Sequence of chain 1.A:
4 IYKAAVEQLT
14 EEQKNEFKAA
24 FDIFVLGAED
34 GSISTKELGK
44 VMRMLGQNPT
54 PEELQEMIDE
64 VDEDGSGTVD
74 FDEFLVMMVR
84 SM

Binding-site contacts:
Ligand atom C9 contacts residue ALA23 of chain 1.B at 3.9 Å (hydrophobic).
Ligand atom C16 contacts residue GLU19 of chain 1.B at 3.9 Å.
Ligand atom C21 contacts residue MET80 of chain 1.A at 4.0 Å (hydrophobic).
Ligand atom S contacts residue GLN50 of chain 1.A at 3.5 Å.
Ligand atom S contacts residue LEU48 of chain 1.A at 3.8 Å.
Ligand atom C4 contacts residue TFP1 of chain 1.E at 3.9 Å.
Ligand atom C8 contacts residue LEU48 of chain 1.A at 3.9 Å (hydrophobic).
Ligand atom C2 contacts residue TFP1 of chain 1.E at 4.1 Å.
Ligand atom S contacts residue MET45 of chain 1.A at 4.0 Å.
Ligand atom F1 contacts residue TFP1 of chain 1.E at 3.9 Å.
Ligand atom C11 contacts residue TFP1 of chain 1.E at 3.4 Å.
Ligand atom C8 contacts residue GLN50 of chain 1.A at 3.2 Å.
Ligand atom F2 contacts residue MET60 of chain 1.A at 3.8 Å.
Ligand atom C13 contacts residue GLU19 of chain 1.B at 3.8 Å.
Ligand atom C4 contacts residue MET45 of chain 1.A at 3.7 Å (hydrophobic).
Ligand atom C5 contacts residue TFP1 of chain 1.E at 4.1 Å.
Ligand atom C20 contacts residue GLU56 of chain 1.A at 3.8 Å.
Ligand atom C3 contacts residue VAL44 of chain 1.A at 4.1 Å (hydrophobic).
Ligand atom C10 contacts residue PHE20 of chain 1.B at 3.7 Å (hydrophobic).
Ligand atom C17 contacts residue GLU15 of chain 1.B at 3.8 Å.
Ligand atom F3 contacts residue MET80 of chain 1.A at 3.1 Å.
Ligand atom C15 contacts residue GLU19 of chain 1.B at 3.1 Å.
Ligand atom C14 contacts residue GLU19 of chain 1.B at 3.4 Å.
Ligand atom C12 contacts residue TFP1 of chain 1.E at 3.7 Å.
Ligand atom C9 contacts residue GLN50 of chain 1.A at 3.4 Å.
Ligand atom F1 contacts residue MET80 of chain 1.A at 4.1 Å.
Ligand atom C13 contacts residue TFP1 of chain 1.E at 4.1 Å.
Ligand atom C7 contacts residue GLN50 of chain 1.A at 3.6 Å.
Ligand atom F1 contacts residue MET81 of chain 1.A at 3.4 Å.
Ligand atom C7 contacts residue TFP1 of chain 1.E at 4.0 Å.
Ligand atom C11 contacts residue GLU19 of chain 1.B at 3.5 Å.
Ligand atom C10 contacts residue GLU19 of chain 1.B at 3.7 Å.
Ligand atom C3 contacts residue TFP1 of chain 1.E at 3.9 Å.
Ligand atom N2 contacts residue GLU19 of chain 1.B at 3.5 Å (salt-bridge).
Ligand atom C9 contacts residue GLU19 of chain 1.B at 3.6 Å.
Ligand atom C19 contacts residue MET60 of chain 1.A at 4.0 Å (hydrophobic).
Ligand atom C10 contacts residue TFP1 of chain 1.E at 3.8 Å.
Ligand atom C3 contacts residue MET45 of chain 1.A at 3.7 Å (hydrophobic).
Ligand atom C3 contacts residue LEU48 of chain 1.A at 4.0 Å (hydrophobic).
Ligand atom F2 contacts residue MET80 of chain 1.A at 3.2 Å.

A small-molecule ligand and the protein it binds are described below.
Small molecule (SMILES): CN1CCN(CCCN2c3ccccc3Sc3ccc(C(F)(F)F)cc32)CC1

Sequence of chain 1.B:
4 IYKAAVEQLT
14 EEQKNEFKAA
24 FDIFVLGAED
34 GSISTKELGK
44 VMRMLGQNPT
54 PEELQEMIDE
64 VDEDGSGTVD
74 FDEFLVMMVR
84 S